Binding-site contacts:
Ligand atom C27 contacts residue LEU615 of chain 1.A at 4.4 Å (hydrophobic).
Ligand atom C6 contacts residue PHE608 of chain 1.A at 3.9 Å (hydrophobic).
Ligand atom C8 contacts residue PHE608 of chain 1.A at 4.2 Å (hydrophobic).
Ligand atom C10 contacts residue PHE608 of chain 1.A at 4.4 Å (hydrophobic).
Ligand atom C5 contacts residue PHE608 of chain 1.A at 4.2 Å (hydrophobic).
Ligand atom C26 contacts residue VAL618 of chain 1.A at 3.8 Å (hydrophobic).
Ligand atom C5 contacts residue VAL604 of chain 1.A at 4.5 Å (hydrophobic).
Ligand atom C22 contacts residue PRO611 of chain 1.A at 4.0 Å (hydrophobic).
Ligand atom C4 contacts residue VAL604 of chain 1.A at 3.9 Å (hydrophobic).
Ligand atom C1 contacts residue PHE608 of chain 1.A at 3.9 Å (hydrophobic).
Ligand atom C21 contacts residue ILE410 of chain 1.A at 3.6 Å (hydrophobic).
Ligand atom C16 contacts residue PRO611 of chain 1.A at 3.6 Å (hydrophobic).
Ligand atom O1 contacts residue VAL604 of chain 1.A at 4.4 Å.
Ligand atom C11 contacts residue LEU406 of chain 1.A at 4.4 Å (hydrophobic).
Ligand atom C12 contacts residue LEU406 of chain 1.A at 4.4 Å (hydrophobic).
Ligand atom C15 contacts residue PRO611 of chain 1.A at 4.3 Å (hydrophobic).
Ligand atom C12 contacts residue PHE608 of chain 1.A at 4.2 Å (hydrophobic).
Ligand atom C25 contacts residue PHE414 of chain 1.A at 4.4 Å (hydrophobic).
Ligand atom C24 contacts residue ILE614 of chain 1.A at 4.5 Å (hydrophobic).
Ligand atom C15 contacts residue LEU615 of chain 1.A at 4.2 Å (hydrophobic).
Ligand atom C6 contacts residue VAL604 of chain 1.A at 4.2 Å (hydrophobic).
Ligand atom C25 contacts residue ILE783 of chain 1.A at 4.5 Å (hydrophobic).
Ligand atom C26 contacts residue ILE783 of chain 1.A at 3.7 Å (hydrophobic).
Ligand atom C16 contacts residue LEU615 of chain 1.A at 3.9 Å (hydrophobic).
Ligand atom C11 contacts residue PHE608 of chain 1.A at 4.2 Å (hydrophobic).
Ligand atom C14 contacts residue PHE608 of chain 1.A at 3.9 Å (hydrophobic).
Ligand atom C24 contacts residue LEU615 of chain 1.A at 4.4 Å (hydrophobic).
Ligand atom C9 contacts residue PHE608 of chain 1.A at 3.8 Å (hydrophobic).
Ligand atom C16 contacts residue ILE612 of chain 1.A at 4.3 Å (hydrophobic).
Ligand atom C26 contacts residue ILE614 of chain 1.A at 3.6 Å (hydrophobic).
Ligand atom C3 contacts residue VAL604 of chain 1.A at 4.2 Å (hydrophobic).
Ligand atom C7 contacts residue PHE608 of chain 1.A at 3.8 Å (hydrophobic).
Ligand atom C3 contacts residue PHE608 of chain 1.A at 4.3 Å (hydrophobic).
Ligand atom C17 contacts residue PRO611 of chain 1.A at 4.1 Å (hydrophobic).
Ligand atom C22 contacts residue ILE410 of chain 1.A at 4.1 Å (hydrophobic).
Ligand atom C26 contacts residue PHE414 of chain 1.A at 4.4 Å (hydrophobic).
Ligand atom C15 contacts residue ILE612 of chain 1.A at 4.1 Å (hydrophobic).

This small molecule binds to this protein.
Small molecule (SMILES): CC(C)CCC[C@@H](C)[C@H]1CC[C@H]2[C@@H]3CC=C4C[C@@H](O)CC[C@]4(C)[C@H]3CC[C@]12C

Sequence of chain 1.A:
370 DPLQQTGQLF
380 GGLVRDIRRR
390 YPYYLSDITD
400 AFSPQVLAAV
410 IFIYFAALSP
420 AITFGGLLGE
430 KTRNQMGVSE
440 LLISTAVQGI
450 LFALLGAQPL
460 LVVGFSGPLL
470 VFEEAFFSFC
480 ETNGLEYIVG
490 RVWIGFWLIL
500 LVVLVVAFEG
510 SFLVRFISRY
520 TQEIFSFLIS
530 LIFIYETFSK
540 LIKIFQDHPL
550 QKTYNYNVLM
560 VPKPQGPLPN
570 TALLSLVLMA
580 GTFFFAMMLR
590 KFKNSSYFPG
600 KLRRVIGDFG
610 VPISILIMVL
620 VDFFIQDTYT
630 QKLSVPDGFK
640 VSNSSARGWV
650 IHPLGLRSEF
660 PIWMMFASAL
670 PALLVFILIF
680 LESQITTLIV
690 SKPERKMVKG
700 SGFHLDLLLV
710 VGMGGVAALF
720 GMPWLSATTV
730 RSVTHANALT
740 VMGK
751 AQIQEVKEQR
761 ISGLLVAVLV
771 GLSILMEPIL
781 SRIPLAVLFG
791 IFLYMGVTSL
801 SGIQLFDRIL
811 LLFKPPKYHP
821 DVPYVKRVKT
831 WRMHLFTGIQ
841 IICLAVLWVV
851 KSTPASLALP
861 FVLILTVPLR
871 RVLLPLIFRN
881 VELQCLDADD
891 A